Binding-site contacts:
Ligand atom C8 contacts residue PRO346 of chain 1.C at 4.1 Å (hydrophobic).
Ligand atom N2 contacts residue ASN44 of chain 1.C at 2.9 Å (h-bond).
Ligand atom C7 contacts residue PRO43 of chain 1.C at 3.9 Å (hydrophobic).
Ligand atom C7 contacts residue ASN44 of chain 1.C at 3.1 Å.
Ligand atom N2 contacts residue GLU57 of chain 1.C at 4.3 Å.
Ligand atom C8 contacts residue ASN44 of chain 1.C at 4.3 Å.
Ligand atom O7 contacts residue PRO43 of chain 1.C at 3.9 Å.
Ligand atom O7 contacts residue ASN44 of chain 1.C at 3.1 Å (h-bond).
Ligand atom C8 contacts residue PRO43 of chain 1.C at 3.5 Å (hydrophobic).
Ligand atom C4 contacts residue ASN44 of chain 1.C at 4.2 Å.
Ligand atom O5 contacts residue ASN44 of chain 1.C at 2.4 Å (h-bond).
Ligand atom C3 contacts residue ASN44 of chain 1.C at 3.8 Å.
Ligand atom C1 contacts residue ASN44 of chain 1.C at 1.4 Å.
Ligand atom C5 contacts residue ASN44 of chain 1.C at 3.7 Å.
Ligand atom C2 contacts residue ASN44 of chain 1.C at 2.5 Å.

The small molecule below binds the protein below.
Small molecule (SMILES): CC(=O)N[C@@H]1[C@@H](O)[C@H](O)[C@@H](CO)O[C@H]1O

Sequence of chain 1.C:
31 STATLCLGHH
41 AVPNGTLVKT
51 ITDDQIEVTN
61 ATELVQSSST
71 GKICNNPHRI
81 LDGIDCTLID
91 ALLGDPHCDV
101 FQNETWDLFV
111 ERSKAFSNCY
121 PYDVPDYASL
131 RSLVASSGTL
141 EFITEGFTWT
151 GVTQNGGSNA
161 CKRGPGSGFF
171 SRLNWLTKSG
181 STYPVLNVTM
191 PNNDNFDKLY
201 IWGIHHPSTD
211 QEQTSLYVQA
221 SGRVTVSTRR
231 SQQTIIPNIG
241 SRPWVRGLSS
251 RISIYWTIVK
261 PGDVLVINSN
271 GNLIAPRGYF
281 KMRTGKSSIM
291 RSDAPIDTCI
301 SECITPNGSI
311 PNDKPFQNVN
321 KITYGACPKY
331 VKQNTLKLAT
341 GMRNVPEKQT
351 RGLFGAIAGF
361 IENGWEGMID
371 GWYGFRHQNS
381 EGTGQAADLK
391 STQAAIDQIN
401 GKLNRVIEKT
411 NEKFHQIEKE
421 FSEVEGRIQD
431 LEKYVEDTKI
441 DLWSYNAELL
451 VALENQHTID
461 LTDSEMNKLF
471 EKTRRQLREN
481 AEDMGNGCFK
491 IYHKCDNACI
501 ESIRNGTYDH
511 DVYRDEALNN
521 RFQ